Binding-site contacts:
Ligand atom C1 contacts residue HIS524 of chain 2.A at 3.5 Å.
Ligand atom C4 contacts residue PHE267 of chain 2.A at 4.0 Å (hydrophobic).
Ligand atom F14 contacts residue PHE387 of chain 2.A at 3.7 Å.
Ligand atom F13 contacts residue LEU408 of chain 2.A at 3.5 Å.
Ligand atom C5 contacts residue MET419 of chain 2.A at 4.1 Å (hydrophobic).
Ligand atom C4 contacts residue TYR383 of chain 2.A at 4.3 Å (hydrophobic).
Ligand atom F12 contacts residue TYR383 of chain 2.A at 4.2 Å.
Ligand atom N11 contacts residue PHE497 of chain 2.A at 4.0 Å.
Ligand atom F12 contacts residue LEU428 of chain 2.A at 3.4 Å.
Ligand atom C9 contacts residue MET419 of chain 2.A at 3.6 Å (hydrophobic).
Ligand atom F13 contacts residue PHE267 of chain 2.A at 3.5 Å.
Ligand atom N2 contacts residue MET419 of chain 2.A at 4.1 Å.
Ligand atom F14 contacts residue TYR466 of chain 2.A at 3.6 Å.
Ligand atom F13 contacts residue PRO268 of chain 2.A at 3.7 Å.
Ligand atom S3 contacts residue VAL498 of chain 2.A at 3.6 Å.
Ligand atom C6 contacts residue MET419 of chain 2.A at 3.7 Å (hydrophobic).
Ligand atom C9 contacts residue TRP525 of chain 2.A at 3.9 Å (hydrophobic).
Ligand atom F13 contacts residue TRP525 of chain 2.A at 4.0 Å.
Ligand atom N11 contacts residue HIS524 of chain 2.A at 3.3 Å.
Ligand atom N11 contacts residue VAL498 of chain 2.A at 3.4 Å.
Ligand atom C5 contacts residue HIS524 of chain 2.A at 4.1 Å.
Ligand atom N2 contacts residue HIS524 of chain 2.A at 3.9 Å.
Ligand atom F12 contacts residue LEU408 of chain 2.A at 3.7 Å.
Ligand atom C7 contacts residue LEU408 of chain 2.A at 4.2 Å (hydrophobic).
Ligand atom C10 contacts residue LEU408 of chain 2.A at 3.5 Å (hydrophobic).
Ligand atom C1 contacts residue VAL498 of chain 2.A at 3.5 Å (hydrophobic).
Ligand atom C4 contacts residue LEU408 of chain 2.A at 4.0 Å (hydrophobic).
Ligand atom F14 contacts residue PHE267 of chain 2.A at 3.4 Å.
Ligand atom C7 contacts residue MET419 of chain 2.A at 4.3 Å (hydrophobic).
Ligand atom C6 contacts residue TRP525 of chain 2.A at 4.3 Å (hydrophobic).
Ligand atom C1 contacts residue ASP496 of chain 2.A at 4.0 Å.
Ligand atom S3 contacts residue HIS524 of chain 2.A at 3.4 Å (h-bond).
Ligand atom F14 contacts residue TYR383 of chain 2.A at 3.5 Å.
Ligand atom N11 contacts residue ASP496 of chain 2.A at 2.9 Å (salt-bridge).
Ligand atom C10 contacts residue TRP525 of chain 2.A at 4.0 Å (hydrophobic).
Ligand atom C9 contacts residue LEU408 of chain 2.A at 4.3 Å (hydrophobic).
Ligand atom C10 contacts residue MET419 of chain 2.A at 3.9 Å (hydrophobic).
Ligand atom F12 contacts residue PHE267 of chain 2.A at 4.2 Å.
Ligand atom F12 contacts residue PHE387 of chain 2.A at 3.6 Å.
Ligand atom C8 contacts residue TYR383 of chain 2.A at 4.0 Å (hydrophobic).

The small molecule below binds the protein below.
Small molecule (SMILES): Nc1nc2ccc(C(F)(F)F)cc2s1

Sequence of chain 2.A:
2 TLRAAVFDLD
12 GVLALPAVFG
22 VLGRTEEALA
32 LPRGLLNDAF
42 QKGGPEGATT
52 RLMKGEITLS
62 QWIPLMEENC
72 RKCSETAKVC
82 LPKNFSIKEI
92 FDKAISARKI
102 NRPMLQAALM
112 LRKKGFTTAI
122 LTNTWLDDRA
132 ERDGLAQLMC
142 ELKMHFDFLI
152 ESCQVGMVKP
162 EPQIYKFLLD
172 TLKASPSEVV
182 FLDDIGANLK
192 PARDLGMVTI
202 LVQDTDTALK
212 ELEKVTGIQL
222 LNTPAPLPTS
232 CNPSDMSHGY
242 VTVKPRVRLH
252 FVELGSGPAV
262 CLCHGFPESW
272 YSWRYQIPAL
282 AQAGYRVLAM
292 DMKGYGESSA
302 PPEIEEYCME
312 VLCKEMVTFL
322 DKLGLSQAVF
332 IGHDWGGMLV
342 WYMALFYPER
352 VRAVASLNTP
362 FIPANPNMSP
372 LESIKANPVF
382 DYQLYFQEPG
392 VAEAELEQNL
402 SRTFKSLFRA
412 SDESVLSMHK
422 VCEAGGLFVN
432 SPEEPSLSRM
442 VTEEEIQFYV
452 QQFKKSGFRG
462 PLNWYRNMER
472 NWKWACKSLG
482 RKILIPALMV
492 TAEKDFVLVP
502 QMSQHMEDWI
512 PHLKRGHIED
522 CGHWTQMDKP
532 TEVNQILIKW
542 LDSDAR